Sequence of chain 1.D:
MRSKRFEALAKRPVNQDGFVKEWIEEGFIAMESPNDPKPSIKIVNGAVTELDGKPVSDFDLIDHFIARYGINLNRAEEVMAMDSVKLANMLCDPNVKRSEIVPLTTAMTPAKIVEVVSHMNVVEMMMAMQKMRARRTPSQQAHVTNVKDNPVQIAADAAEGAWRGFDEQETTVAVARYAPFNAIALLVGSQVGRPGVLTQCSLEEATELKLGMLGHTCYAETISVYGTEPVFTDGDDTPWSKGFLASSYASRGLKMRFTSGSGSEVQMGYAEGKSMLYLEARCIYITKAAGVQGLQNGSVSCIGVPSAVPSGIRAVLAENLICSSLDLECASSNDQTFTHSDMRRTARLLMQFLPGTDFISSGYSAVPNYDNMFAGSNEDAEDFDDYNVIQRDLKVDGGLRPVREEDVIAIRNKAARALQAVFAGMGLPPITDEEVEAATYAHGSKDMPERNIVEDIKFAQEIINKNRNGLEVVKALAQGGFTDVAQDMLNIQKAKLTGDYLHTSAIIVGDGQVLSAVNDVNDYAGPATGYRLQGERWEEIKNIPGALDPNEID

The protein below binds the small molecule below.
Small molecule (SMILES): CC[C@H]1O[C@@H](n2cnc3c(N)ncnc32)[C@H](O)[C@@H]1O

Binding-site contacts:
Ligand atom C5 contacts residue B121 of chain 1.R at 4.0 Å.
Ligand atom C6 contacts residue SER260 of chain 1.D at 3.4 Å.
Ligand atom N6 contacts residue GLY261 of chain 1.D at 3.0 Å (h-bond).
Ligand atom N1 contacts residue GLY261 of chain 1.D at 3.8 Å.
Ligand atom N6 contacts residue SER260 of chain 1.D at 3.4 Å (h-bond).
Ligand atom C2 contacts residue SER224 of chain 1.D at 3.8 Å.
Ligand atom C6' contacts residue B121 of chain 1.R at 2.2 Å.
Ligand atom C4 contacts residue B121 of chain 1.R at 3.8 Å.
Ligand atom C2' contacts residue SER224 of chain 1.D at 3.8 Å.
Ligand atom C2' contacts residue THR222 of chain 1.D at 3.8 Å.
Ligand atom C3' contacts residue SER224 of chain 1.D at 3.6 Å.
Ligand atom N1 contacts residue SER264 of chain 1.D at 3.8 Å.
Ligand atom N1 contacts residue SER260 of chain 1.D at 3.5 Å.
Ligand atom C2 contacts residue VAL225 of chain 1.D at 3.8 Å (hydrophobic).
Ligand atom N7 contacts residue SER299 of chain 1.D at 3.8 Å.
Ligand atom C3' contacts residue TYR226 of chain 1.D at 4.0 Å (hydrophobic).
Ligand atom N9 contacts residue THR259 of chain 1.D at 3.7 Å.
Ligand atom C2 contacts residue THR259 of chain 1.D at 3.9 Å.
Ligand atom C5 contacts residue SER260 of chain 1.D at 3.9 Å.
Ligand atom C8 contacts residue SER301 of chain 1.D at 3.2 Å.
Ligand atom C4 contacts residue THR259 of chain 1.D at 3.6 Å.
Ligand atom O3' contacts residue B121 of chain 1.R at 3.7 Å.
Ligand atom C2 contacts residue SER260 of chain 1.D at 3.9 Å.
Ligand atom N3 contacts residue B121 of chain 1.R at 3.8 Å.
Ligand atom O2' contacts residue THR222 of chain 1.D at 2.8 Å (h-bond).
Ligand atom N6 contacts residue CYS302 of chain 1.D at 3.5 Å (h-bond).
Ligand atom C5' contacts residue B121 of chain 1.R at 3.0 Å.
Ligand atom C8 contacts residue VAL300 of chain 1.D at 3.5 Å (hydrophobic).
Ligand atom N3 contacts residue SER224 of chain 1.D at 3.5 Å.
Ligand atom N7 contacts residue SER301 of chain 1.D at 3.0 Å (h-bond).
Ligand atom C6 contacts residue CYS302 of chain 1.D at 4.0 Å (hydrophobic).
Ligand atom C2 contacts residue B121 of chain 1.R at 4.0 Å.
Ligand atom O3' contacts residue SER224 of chain 1.D at 3.5 Å (h-bond).
Ligand atom C5 contacts residue THR259 of chain 1.D at 4.0 Å.
Ligand atom O3' contacts residue THR222 of chain 1.D at 3.6 Å (h-bond).
Ligand atom C2 contacts residue TYR226 of chain 1.D at 3.5 Å (hydrophobic).
Ligand atom C6 contacts residue GLY261 of chain 1.D at 3.8 Å.
Ligand atom N7 contacts residue VAL300 of chain 1.D at 3.3 Å.
Ligand atom N3 contacts residue THR259 of chain 1.D at 3.9 Å.
Ligand atom N6 contacts residue SER299 of chain 1.D at 3.0 Å (h-bond).